Binding-site contacts:
Ligand atom C7 contacts residue ASN118 of chain 3.F at 3.9 Å.
Ligand atom C1 contacts residue ALA117 of chain 3.F at 3.9 Å (hydrophobic).
Ligand atom C6 contacts residue ASN118 of chain 3.F at 4.0 Å.
Ligand atom O7 contacts residue ASN118 of chain 3.F at 3.5 Å (h-bond).
Ligand atom C3 contacts residue ASN118 of chain 3.F at 3.8 Å.
Ligand atom C1 contacts residue GLN168 of chain 3.F at 4.0 Å.
Ligand atom C2 contacts residue ASN118 of chain 3.F at 2.7 Å.
Ligand atom C8 contacts residue PRO167 of chain 3.F at 3.7 Å (hydrophobic).
Ligand atom N2 contacts residue ASN118 of chain 3.F at 3.6 Å.
Ligand atom O5 contacts residue GLN168 of chain 3.F at 4.0 Å.
Ligand atom C8 contacts residue ASP164 of chain 3.F at 4.5 Å.
Ligand atom C5 contacts residue GLN168 of chain 3.F at 4.5 Å.
Ligand atom O5 contacts residue ASN118 of chain 3.F at 1.8 Å (h-bond).
Ligand atom C1 contacts residue ASN118 of chain 3.F at 1.6 Å.
Ligand atom C5 contacts residue ASN118 of chain 3.F at 3.2 Å.
Ligand atom C7 contacts residue PRO167 of chain 3.F at 3.9 Å (hydrophobic).
Ligand atom O6 contacts residue ASN118 of chain 3.F at 4.0 Å.
Ligand atom C5 contacts residue ALA117 of chain 3.F at 4.2 Å (hydrophobic).
Ligand atom O7 contacts residue ALA117 of chain 3.F at 4.5 Å.
Ligand atom C1 contacts residue PRO167 of chain 3.F at 4.4 Å (hydrophobic).
Ligand atom O6 contacts residue ALA117 of chain 3.F at 2.3 Å.
Ligand atom C6 contacts residue ALA117 of chain 3.F at 3.6 Å (hydrophobic).
Ligand atom N2 contacts residue PRO167 of chain 3.F at 4.0 Å.
Ligand atom C2 contacts residue ALA117 of chain 3.F at 4.0 Å (hydrophobic).
Ligand atom C4 contacts residue ALA117 of chain 3.F at 4.2 Å (hydrophobic).
Ligand atom C4 contacts residue ASN118 of chain 3.F at 3.8 Å.
Ligand atom O5 contacts residue ALA117 of chain 3.F at 3.5 Å (h-bond).

A protein and the small-molecule ligand that binds it are described below.
Small molecule (SMILES): CC(=O)N[C@@H]1[C@@H](O)[C@H](O)[C@@H](CO)O[C@H]1O

Sequence of chain 3.F:
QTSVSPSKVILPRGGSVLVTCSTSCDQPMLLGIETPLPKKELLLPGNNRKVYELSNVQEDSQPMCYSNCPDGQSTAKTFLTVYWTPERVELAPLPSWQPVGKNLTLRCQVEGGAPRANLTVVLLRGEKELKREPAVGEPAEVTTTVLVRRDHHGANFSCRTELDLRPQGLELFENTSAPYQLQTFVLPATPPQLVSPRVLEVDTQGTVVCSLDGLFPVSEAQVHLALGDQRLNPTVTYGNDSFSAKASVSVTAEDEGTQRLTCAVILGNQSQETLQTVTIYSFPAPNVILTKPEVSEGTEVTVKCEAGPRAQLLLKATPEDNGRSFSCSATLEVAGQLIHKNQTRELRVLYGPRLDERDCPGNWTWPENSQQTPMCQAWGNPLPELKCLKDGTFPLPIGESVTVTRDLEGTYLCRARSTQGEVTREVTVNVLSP